The small molecule below binds the protein below.
Small molecule (SMILES): C=C[C@H]1CN([C@@H](C)c2cn(CCOCCOCC(=O)N[C@H](C(=O)N3C[C@H](O)C[C@H]3C(=O)NCc3ccc(-c4scnc4C)cc3)C(C)(C)C)nn2)C(=O)[C@@H]2CCC[C@H]1N2S(=O)(=O)c1cc(Cl)cc(Cl)c1

Sequence of chain 1.A:
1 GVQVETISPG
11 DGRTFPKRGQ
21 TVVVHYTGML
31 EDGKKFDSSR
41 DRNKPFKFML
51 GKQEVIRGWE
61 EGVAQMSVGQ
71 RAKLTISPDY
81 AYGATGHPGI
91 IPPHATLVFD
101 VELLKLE

Binding-site contacts:
Ligand atom CCI contacts residue VAL55 of chain 1.A at 3.4 Å (hydrophobic).
Ligand atom CA contacts residue TYR82 of chain 1.A at 3.5 Å (hydrophobic).
Ligand atom CLAW contacts residue TYR82 of chain 1.A at 3.7 Å.
Ligand atom OAO contacts residue PHE36 of chain 1.A at 3.5 Å.
Ligand atom NCQ contacts residue TYR82 of chain 1.A at 3.7 Å.
Ligand atom O contacts residue VAL55 of chain 1.A at 3.2 Å.
Ligand atom CB contacts residue TRP59 of chain 1.A at 3.6 Å (hydrophobic).
Ligand atom OAO contacts residue PHE99 of chain 1.A at 3.4 Å.
Ligand atom CCE contacts residue GLU54 of chain 1.A at 3.6 Å.
Ligand atom CAH contacts residue TYR26 of chain 1.A at 3.7 Å (hydrophobic).
Ligand atom CAQ contacts residue PHE36 of chain 1.A at 3.8 Å (hydrophobic).
Ligand atom CLAT contacts residue PHE36 of chain 1.A at 3.8 Å.
Ligand atom CAJ contacts residue TRP59 of chain 1.A at 3.7 Å (hydrophobic).
Ligand atom CBE contacts residue HIS87 of chain 1.A at 3.5 Å.
Ligand atom CAA contacts residue GLU54 of chain 1.A at 3.4 Å.
Ligand atom OAP contacts residue TYR82 of chain 1.A at 3.8 Å.
Ligand atom C contacts residue TYR82 of chain 1.A at 3.2 Å (hydrophobic).
Ligand atom O contacts residue ILE56 of chain 1.A at 3.0 Å (h-bond).
Ligand atom CAX contacts residue TYR82 of chain 1.A at 3.2 Å (hydrophobic).
Ligand atom CCF contacts residue GLU54 of chain 1.A at 3.4 Å.
Ligand atom CAG contacts residue PHE46 of chain 1.A at 3.7 Å (hydrophobic).
Ligand atom OAP contacts residue PHE99 of chain 1.A at 3.3 Å.
Ligand atom CBG contacts residue HIS87 of chain 1.A at 3.8 Å.
Ligand atom O contacts residue TYR82 of chain 1.A at 3.4 Å (h-bond).
Ligand atom CAR contacts residue ASP37 of chain 1.A at 3.3 Å.
Ligand atom NAC contacts residue TYR82 of chain 1.A at 3.3 Å (h-bond).
Ligand atom OBT contacts residue PHE46 of chain 1.A at 3.6 Å.
Ligand atom CAF contacts residue TYR26 of chain 1.A at 3.6 Å (hydrophobic).
Ligand atom OAO contacts residue TYR26 of chain 1.A at 3.6 Å.
Ligand atom CAB contacts residue TYR82 of chain 1.A at 3.8 Å (hydrophobic).
Ligand atom NCR contacts residue TYR82 of chain 1.A at 2.8 Å (h-bond).
Ligand atom CAI contacts residue TYR26 of chain 1.A at 3.5 Å (hydrophobic).
Ligand atom OAO contacts residue ASP37 of chain 1.A at 3.8 Å.
Ligand atom CLAT contacts residue ASP37 of chain 1.A at 3.8 Å.
Ligand atom CCI contacts residue ILE56 of chain 1.A at 3.7 Å (hydrophobic).
Ligand atom CLAW contacts residue HIS87 of chain 1.A at 3.5 Å.
Ligand atom CAU contacts residue ILE90 of chain 1.A at 3.8 Å (hydrophobic).
Ligand atom CAJ contacts residue PHE46 of chain 1.A at 3.7 Å (hydrophobic).
Ligand atom CAR contacts residue PHE36 of chain 1.A at 3.8 Å (hydrophobic).
Ligand atom CBA contacts residue TYR82 of chain 1.A at 3.6 Å (hydrophobic).